A small-molecule ligand and the protein it binds are described below.
Small molecule (SMILES): CC(=O)N[C@H]1[C@H](O[C@H]2[C@H](O)[C@@H](NC(C)=O)CO[C@@H]2CO)O[C@H](CO)[C@@H](O)[C@@H]1O

Sequence of chain 1.C:
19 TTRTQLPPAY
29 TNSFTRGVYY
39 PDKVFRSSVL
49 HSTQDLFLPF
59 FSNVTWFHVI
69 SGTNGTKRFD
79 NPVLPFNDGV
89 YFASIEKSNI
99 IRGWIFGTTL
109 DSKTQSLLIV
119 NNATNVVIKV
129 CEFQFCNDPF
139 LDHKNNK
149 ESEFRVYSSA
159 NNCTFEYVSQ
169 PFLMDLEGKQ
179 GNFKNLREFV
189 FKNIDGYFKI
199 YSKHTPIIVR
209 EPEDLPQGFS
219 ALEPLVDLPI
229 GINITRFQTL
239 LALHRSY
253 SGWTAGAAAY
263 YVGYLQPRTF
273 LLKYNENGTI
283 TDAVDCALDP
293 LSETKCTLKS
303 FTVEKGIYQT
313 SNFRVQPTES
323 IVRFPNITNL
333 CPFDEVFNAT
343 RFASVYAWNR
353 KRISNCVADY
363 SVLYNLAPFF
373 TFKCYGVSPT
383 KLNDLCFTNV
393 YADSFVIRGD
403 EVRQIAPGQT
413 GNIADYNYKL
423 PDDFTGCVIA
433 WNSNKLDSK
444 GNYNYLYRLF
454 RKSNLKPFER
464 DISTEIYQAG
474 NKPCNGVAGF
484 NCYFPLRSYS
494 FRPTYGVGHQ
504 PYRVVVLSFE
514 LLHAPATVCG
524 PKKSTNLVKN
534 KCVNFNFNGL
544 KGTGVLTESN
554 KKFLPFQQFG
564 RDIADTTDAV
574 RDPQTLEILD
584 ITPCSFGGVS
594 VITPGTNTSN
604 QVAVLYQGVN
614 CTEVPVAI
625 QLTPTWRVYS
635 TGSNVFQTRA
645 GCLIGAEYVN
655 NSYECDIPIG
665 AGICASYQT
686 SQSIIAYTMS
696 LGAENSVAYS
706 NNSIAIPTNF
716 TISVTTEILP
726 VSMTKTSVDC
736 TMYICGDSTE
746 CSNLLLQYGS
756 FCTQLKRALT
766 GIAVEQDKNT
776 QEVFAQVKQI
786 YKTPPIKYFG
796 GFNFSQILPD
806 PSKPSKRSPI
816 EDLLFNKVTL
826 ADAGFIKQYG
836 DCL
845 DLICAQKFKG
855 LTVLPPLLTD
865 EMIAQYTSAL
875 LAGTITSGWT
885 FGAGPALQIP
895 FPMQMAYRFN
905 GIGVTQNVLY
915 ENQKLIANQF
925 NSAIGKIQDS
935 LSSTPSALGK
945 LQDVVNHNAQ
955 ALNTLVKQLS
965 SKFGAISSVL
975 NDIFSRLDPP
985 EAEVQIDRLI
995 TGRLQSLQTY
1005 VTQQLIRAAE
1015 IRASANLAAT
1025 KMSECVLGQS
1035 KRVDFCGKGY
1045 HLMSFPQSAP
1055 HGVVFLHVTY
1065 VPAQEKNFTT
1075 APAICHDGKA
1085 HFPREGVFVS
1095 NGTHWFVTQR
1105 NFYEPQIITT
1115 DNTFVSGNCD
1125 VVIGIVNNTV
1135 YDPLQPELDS

Binding-site contacts:
Ligand atom C8 contacts residue GLN923 of chain 1.C at 4.3 Å.
Ligand atom C1 contacts residue GLN1068 of chain 1.C at 4.3 Å.
Ligand atom O7 contacts residue ASN714 of chain 1.C at 3.5 Å (h-bond).
Ligand atom C2 contacts residue ASN714 of chain 1.C at 2.4 Å.
Ligand atom O5 contacts residue GLN1068 of chain 1.C at 4.0 Å.
Ligand atom N2 contacts residue LEU919 of chain 1.C at 3.8 Å.
Ligand atom C8 contacts residue LEU919 of chain 1.C at 3.9 Å (hydrophobic).
Ligand atom C3 contacts residue ASN714 of chain 1.C at 3.5 Å.
Ligand atom O5 contacts residue PHE715 of chain 1.C at 4.2 Å.
Ligand atom C1 contacts residue LEU919 of chain 1.C at 4.4 Å (hydrophobic).
Ligand atom C6 contacts residue GLN923 of chain 1.C at 3.7 Å.
Ligand atom C7 contacts residue LEU919 of chain 1.C at 4.1 Å (hydrophobic).
Ligand atom C3 contacts residue GLN1068 of chain 1.C at 4.1 Å.
Ligand atom O6 contacts residue GLN1068 of chain 1.C at 4.3 Å.
Ligand atom C6 contacts residue ASN714 of chain 1.C at 4.2 Å.
Ligand atom O6 contacts residue PHE715 of chain 1.C at 4.3 Å.
Ligand atom C6 contacts residue THR716 of chain 1.C at 4.4 Å.
Ligand atom C1 contacts residue ASN714 of chain 1.C at 1.4 Å.
Ligand atom N2 contacts residue ASN714 of chain 1.C at 3.4 Å (h-bond).
Ligand atom O3 contacts residue ASN714 of chain 1.C at 3.5 Å (h-bond).
Ligand atom C5 contacts residue ASN714 of chain 1.C at 3.6 Å.
Ligand atom C5 contacts residue LEU919 of chain 1.C at 4.3 Å (hydrophobic).
Ligand atom C2 contacts residue GLN1068 of chain 1.C at 4.4 Å.
Ligand atom O6 contacts residue ASN714 of chain 1.C at 3.6 Å.
Ligand atom O4 contacts residue LEU919 of chain 1.C at 3.9 Å.
Ligand atom O5 contacts residue ASN714 of chain 1.C at 2.3 Å (h-bond).
Ligand atom O3 contacts residue GLN1068 of chain 1.C at 2.7 Å (h-bond).
Ligand atom O6 contacts residue GLN923 of chain 1.C at 4.2 Å.
Ligand atom O6 contacts residue THR716 of chain 1.C at 3.8 Å.
Ligand atom C4 contacts residue ASN714 of chain 1.C at 4.2 Å.
Ligand atom C7 contacts residue ASN714 of chain 1.C at 3.8 Å.